Binding-site contacts:
Ligand atom O5 contacts residue SER69 of chain 1.E at 4.5 Å.
Ligand atom O5 contacts residue ASN67 of chain 1.E at 2.4 Å (h-bond).
Ligand atom C4 contacts residue ASN67 of chain 1.E at 4.0 Å.
Ligand atom C8 contacts residue ASN67 of chain 1.E at 4.3 Å.
Ligand atom C2 contacts residue ASN67 of chain 1.E at 2.1 Å.
Ligand atom C7 contacts residue ASN67 of chain 1.E at 3.1 Å.
Ligand atom C5 contacts residue ASN67 of chain 1.E at 3.6 Å.
Ligand atom C3 contacts residue ASN67 of chain 1.E at 3.6 Å.
Ligand atom O7 contacts residue ASN67 of chain 1.E at 3.1 Å (h-bond).
Ligand atom C8 contacts residue ARG58 of chain 1.E at 4.2 Å.
Ligand atom C1 contacts residue ASN67 of chain 1.E at 1.4 Å.
Ligand atom N2 contacts residue ASN67 of chain 1.E at 2.7 Å (h-bond).

A small-molecule ligand and the protein it binds are described below.
Small molecule (SMILES): CC(=O)N[C@@H]1[C@@H](O)[C@H](O)[C@@H](CO)O[C@H]1O

Sequence of chain 1.E:
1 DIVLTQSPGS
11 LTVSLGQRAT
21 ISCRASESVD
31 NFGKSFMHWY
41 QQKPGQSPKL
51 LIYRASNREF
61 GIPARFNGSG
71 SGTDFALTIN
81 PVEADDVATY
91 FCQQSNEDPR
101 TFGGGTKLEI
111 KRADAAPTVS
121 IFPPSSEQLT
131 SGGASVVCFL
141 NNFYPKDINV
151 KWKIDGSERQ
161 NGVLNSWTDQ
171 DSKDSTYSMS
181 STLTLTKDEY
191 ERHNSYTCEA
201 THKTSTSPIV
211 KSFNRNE